Binding-site contacts:
Ligand atom C4 contacts residue PRO203 of chain 1.CB at 4.2 Å (hydrophobic).
Ligand atom C6 contacts residue SER414 of chain 1.CB at 4.0 Å.
Ligand atom N3 contacts residue PRO413 of chain 1.CB at 3.8 Å.
Ligand atom C5 contacts residue PRO203 of chain 1.CB at 3.9 Å (hydrophobic).
Ligand atom C8 contacts residue SER414 of chain 1.CB at 4.3 Å.
Ligand atom N1 contacts residue PHE420 of chain 1.CB at 4.2 Å.
Ligand atom C2' contacts residue PRO413 of chain 1.CB at 3.8 Å (hydrophobic).
Ligand atom C2' contacts residue HIS412 of chain 1.CB at 3.1 Å.
Ligand atom C8 contacts residue PRO203 of chain 1.CB at 4.2 Å (hydrophobic).
Ligand atom C6 contacts residue PRO203 of chain 1.CB at 4.3 Å (hydrophobic).
Ligand atom C2 contacts residue VAL202 of chain 1.CB at 4.2 Å (hydrophobic).
Ligand atom C2 contacts residue ILE404 of chain 1.CB at 4.4 Å (hydrophobic).
Ligand atom N7 contacts residue ASN391 of chain 1.CB at 3.9 Å.
Ligand atom C5 contacts residue SER414 of chain 1.CB at 3.9 Å.
Ligand atom N6 contacts residue GLY421 of chain 1.CB at 3.3 Å (h-bond).
Ligand atom N1 contacts residue PRO413 of chain 1.CB at 3.5 Å (h-bond).
Ligand atom O3' contacts residue PRO413 of chain 1.CB at 4.2 Å.
Ligand atom N7 contacts residue SER414 of chain 1.CB at 3.6 Å.
Ligand atom C8 contacts residue HIS412 of chain 1.CB at 3.4 Å.
Ligand atom C3' contacts residue HIS412 of chain 1.CB at 4.0 Å.
Ligand atom C2 contacts residue PRO413 of chain 1.CB at 3.5 Å (hydrophobic).
Ligand atom C5 contacts residue PRO413 of chain 1.CB at 4.0 Å (hydrophobic).
Ligand atom N7 contacts residue HIS412 of chain 1.CB at 4.1 Å.
Ligand atom C2 contacts residue GLY421 of chain 1.CB at 3.4 Å.
Ligand atom C1' contacts residue PRO413 of chain 1.CB at 3.9 Å (hydrophobic).
Ligand atom N9 contacts residue HIS412 of chain 1.CB at 4.3 Å.
Ligand atom N6 contacts residue PHE420 of chain 1.CB at 3.7 Å.
Ligand atom N1 contacts residue VAL202 of chain 1.CB at 3.7 Å.
Ligand atom N9 contacts residue PRO203 of chain 1.CB at 4.4 Å.
Ligand atom C1' contacts residue HIS412 of chain 1.CB at 4.3 Å.
Ligand atom N6 contacts residue GLY419 of chain 1.CB at 3.5 Å (h-bond).
Ligand atom C6 contacts residue GLY421 of chain 1.CB at 3.6 Å.
Ligand atom N1 contacts residue GLY421 of chain 1.CB at 3.1 Å (h-bond).
Ligand atom C6 contacts residue PRO413 of chain 1.CB at 3.8 Å (hydrophobic).
Ligand atom N7 contacts residue PRO203 of chain 1.CB at 4.0 Å.
Ligand atom N9 contacts residue PRO413 of chain 1.CB at 4.3 Å.
Ligand atom C4 contacts residue PRO413 of chain 1.CB at 4.0 Å (hydrophobic).
Ligand atom N6 contacts residue SER414 of chain 1.CB at 3.7 Å.
Ligand atom N6 contacts residue PRO415 of chain 1.CB at 4.2 Å.
Ligand atom C6 contacts residue VAL202 of chain 1.CB at 4.2 Å (hydrophobic).

The small molecule below binds the protein below.
Small molecule (SMILES): Nc1ncnc2c1ncn2[C@H]1C[C@H](O)[C@@H](COP(=O)(O)O)O1

Sequence of chain 1.CB:
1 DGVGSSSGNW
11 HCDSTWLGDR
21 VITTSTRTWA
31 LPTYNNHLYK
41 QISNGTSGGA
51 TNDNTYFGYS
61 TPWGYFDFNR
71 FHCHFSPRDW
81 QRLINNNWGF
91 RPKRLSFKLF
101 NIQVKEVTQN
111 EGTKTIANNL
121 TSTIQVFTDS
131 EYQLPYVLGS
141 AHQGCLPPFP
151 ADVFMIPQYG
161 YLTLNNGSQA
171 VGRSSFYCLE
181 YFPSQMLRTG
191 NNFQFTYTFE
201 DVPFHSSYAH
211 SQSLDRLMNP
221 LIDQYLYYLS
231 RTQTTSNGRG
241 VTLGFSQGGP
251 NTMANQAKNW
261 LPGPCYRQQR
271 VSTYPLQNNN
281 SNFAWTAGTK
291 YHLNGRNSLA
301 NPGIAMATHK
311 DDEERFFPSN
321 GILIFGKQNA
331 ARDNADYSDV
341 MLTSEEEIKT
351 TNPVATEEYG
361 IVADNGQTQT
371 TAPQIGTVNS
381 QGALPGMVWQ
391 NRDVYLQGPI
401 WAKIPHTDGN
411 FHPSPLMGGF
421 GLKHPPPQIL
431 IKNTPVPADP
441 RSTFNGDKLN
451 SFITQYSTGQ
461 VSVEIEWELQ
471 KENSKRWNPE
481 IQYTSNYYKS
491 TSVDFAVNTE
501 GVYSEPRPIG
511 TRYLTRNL